The protein below binds the small molecule below.
Small molecule (SMILES): CC(=O)N[C@H]1[C@@H](O[P](=O)(O)O[P](=O)(O)OC[C@H]2O[C@@H](n3ccc(=O)[nH]c3=O)[C@H](O)[C@@H]2O)O[C@H](CO)[C@@H](O)[C@@H]1O[C@@](C)(OP(=O)(O)O)C(=O)O

Sequence of chain 1.C:
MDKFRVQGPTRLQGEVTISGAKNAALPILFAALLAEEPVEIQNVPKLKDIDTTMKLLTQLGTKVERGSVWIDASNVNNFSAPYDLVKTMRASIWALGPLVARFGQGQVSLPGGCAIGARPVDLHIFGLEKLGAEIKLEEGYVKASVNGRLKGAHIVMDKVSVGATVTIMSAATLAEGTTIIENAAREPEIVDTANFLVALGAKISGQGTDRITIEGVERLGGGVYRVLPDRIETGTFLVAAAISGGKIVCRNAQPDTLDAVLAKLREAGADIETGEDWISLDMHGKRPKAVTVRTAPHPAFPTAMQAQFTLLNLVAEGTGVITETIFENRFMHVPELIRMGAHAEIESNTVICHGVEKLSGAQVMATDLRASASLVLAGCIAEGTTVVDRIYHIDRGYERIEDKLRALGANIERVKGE

Binding-site contacts:
Ligand atom O13 contacts residue LYS22 of chain 1.C at 3.0 Å (salt-bridge).
Ligand atom O18 contacts residue ARG371 of chain 1.C at 2.6 Å (salt-bridge).
Ligand atom O15 contacts residue LYS22 of chain 1.C at 2.7 Å (salt-bridge).
Ligand atom O12 contacts residue ASN23 of chain 1.C at 3.3 Å.
Ligand atom O8 contacts residue ARG120 of chain 1.C at 3.4 Å (salt-bridge).
Ligand atom O6 contacts residue SER162 of chain 1.C at 2.9 Å (h-bond).
Ligand atom O16 contacts residue ARG120 of chain 1.C at 2.8 Å (salt-bridge).
Ligand atom N1 contacts residue ASP123 of chain 1.C at 2.7 Å (salt-bridge).
Ligand atom C14 contacts residue ARG371 of chain 1.C at 3.4 Å.
Ligand atom C6 contacts residue SER162 of chain 1.C at 3.5 Å.
Ligand atom N1 contacts residue PRO121 of chain 1.C at 3.4 Å (h-bond).
Ligand atom O21 contacts residue ASN23 of chain 1.C at 3.4 Å (h-bond).
Ligand atom O5 contacts residue VAL163 of chain 1.C at 2.9 Å (h-bond).
Ligand atom O19 contacts residue ARG331 of chain 1.C at 3.1 Å (salt-bridge).
Ligand atom O17 contacts residue ARG397 of chain 1.C at 3.1 Å (salt-bridge).
Ligand atom O10 contacts residue EDO1 of chain 1.V at 3.4 Å.
Ligand atom O11 contacts residue PRO121 of chain 1.C at 3.4 Å.
Ligand atom C8 contacts residue ASN23 of chain 1.C at 3.3 Å.
Ligand atom C19 contacts residue ARG331 of chain 1.C at 3.4 Å.
Ligand atom O9 contacts residue EDO1 of chain 1.V at 3.2 Å (h-bond).
Ligand atom O22 contacts residue THR304 of chain 1.C at 3.3 Å.
Ligand atom O19 contacts residue ALA305 of chain 1.C at 3.1 Å.
Ligand atom O1 contacts residue LEU124 of chain 1.C at 2.7 Å (h-bond).
Ligand atom O19 contacts residue ARG371 of chain 1.C at 2.8 Å (salt-bridge).
Ligand atom O2 contacts residue ASP123 of chain 1.C at 3.4 Å (salt-bridge).
Ligand atom C15 contacts residue ILE327 of chain 1.C at 3.2 Å (hydrophobic).
Ligand atom C6 contacts residue PRO121 of chain 1.C at 3.4 Å (hydrophobic).
Ligand atom O18 contacts residue LYS22 of chain 1.C at 3.0 Å (salt-bridge).
Ligand atom O1 contacts residue ASP123 of chain 1.C at 3.2 Å (salt-bridge).
Ligand atom O11 contacts residue ARG120 of chain 1.C at 3.2 Å.
Ligand atom O10 contacts residue ARG120 of chain 1.C at 3.0 Å (salt-bridge).
Ligand atom C7 contacts residue ASN23 of chain 1.C at 3.1 Å.
Ligand atom O14 contacts residue ILE327 of chain 1.C at 2.8 Å (h-bond).
Ligand atom O9 contacts residue GLY164 of chain 1.C at 2.9 Å (h-bond).
Ligand atom O5 contacts residue SER162 of chain 1.C at 3.4 Å.
Ligand atom O17 contacts residue ARG120 of chain 1.C at 3.1 Å (salt-bridge).
Ligand atom C1 contacts residue PRO121 of chain 1.C at 3.2 Å (hydrophobic).
Ligand atom O2 contacts residue PRO121 of chain 1.C at 3.4 Å.
Ligand atom O1 contacts residue VAL122 of chain 1.C at 3.1 Å.
Ligand atom O15 contacts residue ARG397 of chain 1.C at 2.5 Å (salt-bridge).